Binding-site contacts:
Ligand atom O6 contacts residue ASN119 of chain 1.A at 3.4 Å (h-bond).
Ligand atom O1A contacts residue THR20 of chain 1.A at 3.6 Å (h-bond).
Ligand atom O1G contacts residue HIS35 of chain 1.A at 2.9 Å.
Ligand atom N7 contacts residue ASN119 of chain 1.A at 3.2 Å (h-bond).
Ligand atom O2' contacts residue ASN32 of chain 1.A at 2.6 Å (h-bond).
Ligand atom O2A contacts residue HIS35 of chain 1.A at 3.2 Å (h-bond).
Ligand atom O1A contacts residue GLY18 of chain 1.A at 3.3 Å.
Ligand atom N2 contacts residue ASP122 of chain 1.A at 2.9 Å (salt-bridge).
Ligand atom O2B contacts residue MG1 of chain 1.E at 2.0 Å.
Ligand atom O6 contacts residue LYS151 of chain 1.A at 3.2 Å (salt-bridge).
Ligand atom PG contacts residue MG1 of chain 1.E at 3.2 Å.
Ligand atom O1G contacts residue GLY15 of chain 1.A at 3.5 Å (h-bond).
Ligand atom O1B contacts residue LYS19 of chain 1.A at 2.8 Å (salt-bridge).
Ligand atom O2' contacts residue PHE31 of chain 1.A at 3.2 Å.
Ligand atom O4' contacts residue LYS120 of chain 1.A at 3.3 Å (salt-bridge).
Ligand atom N3B contacts residue HIS35 of chain 1.A at 3.3 Å.
Ligand atom O6 contacts residue ASP122 of chain 1.A at 3.5 Å (salt-bridge).
Ligand atom O2B contacts residue THR20 of chain 1.A at 2.9 Å (h-bond).
Ligand atom O1B contacts residue GLY18 of chain 1.A at 3.1 Å (h-bond).
Ligand atom C3' contacts residue ASP33 of chain 1.A at 3.5 Å.
Ligand atom C8 contacts residue SER21 of chain 1.A at 3.4 Å.
Ligand atom O2' contacts residue ASP33 of chain 1.A at 3.2 Å (salt-bridge).
Ligand atom O3' contacts residue ASP33 of chain 1.A at 2.7 Å (salt-bridge).
Ligand atom PB contacts residue MG1 of chain 1.E at 3.2 Å.
Ligand atom N1 contacts residue ASP122 of chain 1.A at 2.8 Å (salt-bridge).
Ligand atom PG contacts residue HIS35 of chain 1.A at 3.6 Å.
Ligand atom O6 contacts residue SER149 of chain 1.A at 3.4 Å.
Ligand atom O1A contacts residue SER21 of chain 1.A at 2.8 Å (h-bond).
Ligand atom O6 contacts residue ALA150 of chain 1.A at 2.8 Å (h-bond).
Ligand atom N3B contacts residue GLY15 of chain 1.A at 2.8 Å (h-bond).
Ligand atom O6 contacts residue LYS120 of chain 1.A at 3.6 Å.
Ligand atom O3G contacts residue LYS19 of chain 1.A at 2.7 Å (salt-bridge).
Ligand atom O2G contacts residue MG1 of chain 1.E at 1.9 Å.
Ligand atom O3A contacts residue GLY18 of chain 1.A at 3.3 Å (h-bond).
Ligand atom N1 contacts residue LYS151 of chain 1.A at 3.5 Å.
Ligand atom O3G contacts residue GLY64 of chain 1.A at 2.9 Å (h-bond).
Ligand atom N3B contacts residue MG1 of chain 1.E at 3.4 Å.
Ligand atom C6 contacts residue LYS120 of chain 1.A at 3.5 Å.
Ligand atom O2G contacts residue THR38 of chain 1.A at 2.8 Å (h-bond).
Ligand atom N2 contacts residue LEU123 of chain 1.A at 3.5 Å.

The small molecule below binds the protein below.
Small molecule (SMILES): Nc1nc2c(ncn2[C@@H]2O[C@H](CO[P](=O)(O)O[P](=O)(O)NP(=O)(O)O)[C@@H](O)[C@H]2O)c(=O)[nH]1

Sequence of chain 1.A:
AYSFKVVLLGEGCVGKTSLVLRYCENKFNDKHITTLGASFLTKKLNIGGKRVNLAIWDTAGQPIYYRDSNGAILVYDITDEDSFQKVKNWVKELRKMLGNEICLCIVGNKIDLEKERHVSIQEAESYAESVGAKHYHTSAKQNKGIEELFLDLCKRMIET